Binding-site contacts:
Ligand atom C2 contacts residue GLN577 of chain 1.B at 4.2 Å.
Ligand atom C8 contacts residue PRO576 of chain 1.B at 4.2 Å (hydrophobic).
Ligand atom O7 contacts residue ASN328 of chain 1.B at 3.6 Å.
Ligand atom C1 contacts residue ASN328 of chain 1.B at 1.6 Å.
Ligand atom C4 contacts residue ASN328 of chain 1.B at 4.3 Å.
Ligand atom O5 contacts residue ASN328 of chain 1.B at 2.5 Å (h-bond).
Ligand atom C8 contacts residue LEU579 of chain 1.B at 3.5 Å (hydrophobic).
Ligand atom C8 contacts residue GLN577 of chain 1.B at 3.5 Å.
Ligand atom C8 contacts residue ASN328 of chain 1.B at 4.4 Å.
Ligand atom C2 contacts residue ASN328 of chain 1.B at 2.5 Å.
Ligand atom N2 contacts residue ASN328 of chain 1.B at 2.8 Å (h-bond).
Ligand atom N2 contacts residue GLN577 of chain 1.B at 3.2 Å (h-bond).
Ligand atom C3 contacts residue GLN577 of chain 1.B at 4.3 Å.
Ligand atom C7 contacts residue ASN328 of chain 1.B at 3.4 Å.
Ligand atom C7 contacts residue GLN577 of chain 1.B at 3.9 Å.
Ligand atom C5 contacts residue ASN328 of chain 1.B at 3.8 Å.
Ligand atom C3 contacts residue ASN328 of chain 1.B at 3.9 Å.

The protein below binds the small molecule below.
Small molecule (SMILES): CC(=O)N[C@H]1[C@H](O[C@H]2[C@H](O)[C@@H](NC(C)=O)CO[C@@H]2CO)O[C@H](CO)[C@@H](O)[C@@H]1O

Sequence of chain 1.B:
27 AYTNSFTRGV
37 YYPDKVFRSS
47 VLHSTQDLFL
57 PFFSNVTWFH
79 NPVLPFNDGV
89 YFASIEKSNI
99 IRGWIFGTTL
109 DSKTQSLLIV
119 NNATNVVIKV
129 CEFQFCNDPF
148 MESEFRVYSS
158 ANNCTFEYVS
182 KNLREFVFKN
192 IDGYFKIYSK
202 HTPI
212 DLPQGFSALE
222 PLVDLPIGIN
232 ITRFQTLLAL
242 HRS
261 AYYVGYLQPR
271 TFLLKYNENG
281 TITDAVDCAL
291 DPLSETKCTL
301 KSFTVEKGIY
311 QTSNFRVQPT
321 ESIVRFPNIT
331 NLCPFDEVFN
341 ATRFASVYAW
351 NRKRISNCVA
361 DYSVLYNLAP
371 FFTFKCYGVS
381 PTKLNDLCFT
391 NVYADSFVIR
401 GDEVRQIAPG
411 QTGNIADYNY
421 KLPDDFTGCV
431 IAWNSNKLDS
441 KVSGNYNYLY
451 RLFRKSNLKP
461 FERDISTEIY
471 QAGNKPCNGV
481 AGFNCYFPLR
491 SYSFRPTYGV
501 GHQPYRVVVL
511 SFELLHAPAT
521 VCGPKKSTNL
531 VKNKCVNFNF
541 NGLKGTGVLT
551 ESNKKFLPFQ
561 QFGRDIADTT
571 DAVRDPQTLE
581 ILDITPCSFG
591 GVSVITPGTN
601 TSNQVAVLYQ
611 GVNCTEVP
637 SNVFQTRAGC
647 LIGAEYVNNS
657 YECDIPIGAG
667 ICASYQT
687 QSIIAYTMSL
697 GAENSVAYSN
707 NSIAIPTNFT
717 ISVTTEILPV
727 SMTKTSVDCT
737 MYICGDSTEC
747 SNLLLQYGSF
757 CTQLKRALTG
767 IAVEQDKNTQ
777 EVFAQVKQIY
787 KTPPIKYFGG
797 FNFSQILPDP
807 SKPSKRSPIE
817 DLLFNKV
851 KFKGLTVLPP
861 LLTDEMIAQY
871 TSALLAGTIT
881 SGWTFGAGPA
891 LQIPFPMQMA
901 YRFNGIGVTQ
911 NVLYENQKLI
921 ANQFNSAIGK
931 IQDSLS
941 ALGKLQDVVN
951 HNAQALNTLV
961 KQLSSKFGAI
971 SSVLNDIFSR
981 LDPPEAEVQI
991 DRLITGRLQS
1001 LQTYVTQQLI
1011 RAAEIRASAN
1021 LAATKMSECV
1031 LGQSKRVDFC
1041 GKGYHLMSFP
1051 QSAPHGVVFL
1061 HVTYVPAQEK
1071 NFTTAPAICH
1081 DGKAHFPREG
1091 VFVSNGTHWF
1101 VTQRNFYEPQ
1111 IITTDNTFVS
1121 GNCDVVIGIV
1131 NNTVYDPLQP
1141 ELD